Sequence of chain 1.A:
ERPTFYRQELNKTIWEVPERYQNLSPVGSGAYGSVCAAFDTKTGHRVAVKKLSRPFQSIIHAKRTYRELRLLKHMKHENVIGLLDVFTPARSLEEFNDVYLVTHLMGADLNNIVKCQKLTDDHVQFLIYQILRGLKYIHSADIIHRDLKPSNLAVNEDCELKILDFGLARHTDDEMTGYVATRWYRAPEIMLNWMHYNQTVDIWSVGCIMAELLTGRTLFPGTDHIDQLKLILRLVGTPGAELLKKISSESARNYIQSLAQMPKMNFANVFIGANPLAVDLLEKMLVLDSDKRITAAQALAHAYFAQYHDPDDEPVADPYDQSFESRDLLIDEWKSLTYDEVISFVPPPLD

This protein binds this small molecule.
Small molecule (SMILES): Nc1nccc(-c2c(-c3ccc(F)cc3)ncn2CC2CC2)n1

Binding-site contacts:
Ligand atom NC4 contacts residue VAL57 of chain 1.A at 3.7 Å.
Ligand atom CC3 contacts residue LYS72 of chain 1.A at 3.8 Å.
Ligand atom CA4 contacts residue LYS72 of chain 1.A at 3.5 Å.
Ligand atom CB1 contacts residue MET128 of chain 1.A at 3.2 Å (hydrophobic).
Ligand atom CB6 contacts residue ALA70 of chain 1.A at 3.8 Å (hydrophobic).
Ligand atom CE3 contacts residue VAL49 of chain 1.A at 3.7 Å (hydrophobic).
Ligand atom NB2 contacts residue LEU127 of chain 1.A at 3.7 Å.
Ligand atom FA1 contacts residue LEU123 of chain 1.A at 3.3 Å.
Ligand atom CA1 contacts residue THR125 of chain 1.A at 3.9 Å.
Ligand atom CB1 contacts residue ALA70 of chain 1.A at 3.5 Å (hydrophobic).
Ligand atom NB2 contacts residue MET128 of chain 1.A at 2.9 Å (h-bond).
Ligand atom FA1 contacts residue VAL124 of chain 1.A at 3.4 Å.
Ligand atom CA3 contacts residue LYS72 of chain 1.A at 3.8 Å.
Ligand atom CB6 contacts residue THR125 of chain 1.A at 3.9 Å.
Ligand atom NB2 contacts residue HIS126 of chain 1.A at 3.8 Å.
Ligand atom CA1 contacts residue ILE103 of chain 1.A at 3.7 Å (hydrophobic).
Ligand atom CE3 contacts residue GLY50 of chain 1.A at 3.6 Å.
Ligand atom CE2 contacts residue GLY50 of chain 1.A at 3.7 Å.
Ligand atom NC4 contacts residue LYS72 of chain 1.A at 2.9 Å (salt-bridge).
Ligand atom CC5 contacts residue VAL57 of chain 1.A at 3.6 Å (hydrophobic).
Ligand atom CA5 contacts residue LYS72 of chain 1.A at 3.7 Å.
Ligand atom CB3 contacts residue LEU127 of chain 1.A at 3.9 Å (hydrophobic).
Ligand atom CA3 contacts residue ALA70 of chain 1.A at 3.4 Å (hydrophobic).
Ligand atom CE2 contacts residue SER51 of chain 1.A at 3.6 Å.
Ligand atom NB2 contacts residue ALA70 of chain 1.A at 3.4 Å.
Ligand atom CC5 contacts residue TYR54 of chain 1.A at 3.1 Å (hydrophobic).
Ligand atom CE2 contacts residue VAL49 of chain 1.A at 3.2 Å (hydrophobic).
Ligand atom CA6 contacts residue LYS72 of chain 1.A at 3.7 Å.
Ligand atom NB7 contacts residue LEU127 of chain 1.A at 3.2 Å.
Ligand atom CB3 contacts residue ALA70 of chain 1.A at 3.6 Å (hydrophobic).
Ligand atom CA3 contacts residue LEU123 of chain 1.A at 3.4 Å (hydrophobic).
Ligand atom CE3 contacts residue VAL57 of chain 1.A at 3.4 Å (hydrophobic).
Ligand atom CE1 contacts residue TYR54 of chain 1.A at 3.4 Å (hydrophobic).
Ligand atom CB1 contacts residue HIS126 of chain 1.A at 3.4 Å.
Ligand atom CE3 contacts residue SER51 of chain 1.A at 3.2 Å.
Ligand atom NC4 contacts residue TYR54 of chain 1.A at 3.8 Å.
Ligand atom FA1 contacts residue THR125 of chain 1.A at 3.6 Å.
Ligand atom CA3 contacts residue THR125 of chain 1.A at 3.6 Å.
Ligand atom CA2 contacts residue THR125 of chain 1.A at 3.5 Å.
Ligand atom NB7 contacts residue MET128 of chain 1.A at 3.4 Å (h-bond).